Sequence of chain 1.A:
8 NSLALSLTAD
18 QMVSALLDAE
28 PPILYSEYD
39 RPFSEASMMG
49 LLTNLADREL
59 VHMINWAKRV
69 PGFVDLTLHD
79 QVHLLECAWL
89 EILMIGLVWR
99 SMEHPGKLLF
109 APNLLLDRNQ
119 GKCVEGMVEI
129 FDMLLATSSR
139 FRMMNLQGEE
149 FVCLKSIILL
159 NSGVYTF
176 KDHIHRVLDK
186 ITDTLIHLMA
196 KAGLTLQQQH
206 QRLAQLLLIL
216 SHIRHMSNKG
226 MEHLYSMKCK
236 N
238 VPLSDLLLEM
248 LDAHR

Binding-site contacts:
Ligand atom CAW contacts residue MET47 of chain 1.A at 3.6 Å (hydrophobic).
Ligand atom CAS contacts residue HIS228 of chain 1.A at 2.8 Å.
Ligand atom CAU contacts residue PHE108 of chain 1.A at 3.8 Å (hydrophobic).
Ligand atom OBE contacts residue THR51 of chain 1.A at 3.1 Å.
Ligand atom CAO contacts residue ALA54 of chain 1.A at 4.0 Å (hydrophobic).
Ligand atom OBD contacts residue PHE108 of chain 1.A at 3.9 Å.
Ligand atom CAE contacts residue LEU229 of chain 1.A at 4.0 Å (hydrophobic).
Ligand atom OAY contacts residue MET125 of chain 1.A at 3.1 Å.
Ligand atom CAT contacts residue LEU229 of chain 1.A at 3.9 Å (hydrophobic).
Ligand atom CAM contacts residue LEU229 of chain 1.A at 3.7 Å (hydrophobic).
Ligand atom CAJ contacts residue PHE129 of chain 1.A at 3.9 Å (hydrophobic).
Ligand atom CAU contacts residue MET125 of chain 1.A at 3.5 Å (hydrophobic).
Ligand atom CAW contacts residue LEU229 of chain 1.A at 3.7 Å (hydrophobic).
Ligand atom CAC contacts residue MET92 of chain 1.A at 3.9 Å (hydrophobic).
Ligand atom CAS contacts residue MET47 of chain 1.A at 3.3 Å (hydrophobic).
Ligand atom CAF contacts residue PHE108 of chain 1.A at 4.0 Å (hydrophobic).
Ligand atom OAZ contacts residue GLU57 of chain 1.A at 2.4 Å (salt-bridge).
Ligand atom CAG contacts residue GLY225 of chain 1.A at 2.9 Å.
Ligand atom OAZ contacts residue ARG98 of chain 1.A at 3.6 Å.
Ligand atom CAP contacts residue LEU229 of chain 1.A at 3.7 Å (hydrophobic).
Ligand atom OAZ contacts residue LEU53 of chain 1.A at 3.9 Å.
Ligand atom CAM contacts residue MET47 of chain 1.A at 3.5 Å (hydrophobic).
Ligand atom OBC contacts residue LEU88 of chain 1.A at 3.6 Å.
Ligand atom CAV contacts residue GLU57 of chain 1.A at 3.5 Å.
Ligand atom OBB contacts residue HIS228 of chain 1.A at 2.8 Å (h-bond).
Ligand atom CAU contacts residue LEU106 of chain 1.A at 3.7 Å (hydrophobic).
Ligand atom OBA contacts residue PHE108 of chain 1.A at 3.2 Å.
Ligand atom CAG contacts residue LEU229 of chain 1.A at 3.3 Å (hydrophobic).
Ligand atom CAN contacts residue LEU91 of chain 1.A at 3.8 Å (hydrophobic).
Ligand atom CAX contacts residue ALA54 of chain 1.A at 4.0 Å (hydrophobic).
Ligand atom OBC contacts residue MET92 of chain 1.A at 3.7 Å.
Ligand atom OBE contacts residue LEU244 of chain 1.A at 3.6 Å.
Ligand atom OBD contacts residue LEU50 of chain 1.A at 3.3 Å.
Ligand atom CAJ contacts residue LEU132 of chain 1.A at 3.7 Å (hydrophobic).
Ligand atom CAU contacts residue PHE129 of chain 1.A at 3.4 Å (hydrophobic).
Ligand atom CAS contacts residue LEU229 of chain 1.A at 3.5 Å (hydrophobic).
Ligand atom CAG contacts residue HIS228 of chain 1.A at 3.5 Å.
Ligand atom CAM contacts residue LEU50 of chain 1.A at 4.0 Å (hydrophobic).
Ligand atom CAR contacts residue PHE108 of chain 1.A at 3.9 Å (hydrophobic).
Ligand atom OBA contacts residue MET125 of chain 1.A at 3.6 Å.

The protein below binds the small molecule below.
Small molecule (SMILES): CCOC(=O)[C@@H]1[C@H](C(=O)OCC)[C@H]2O[C@@H]1C(c1ccc(O)cc1)=C2c1ccc(O)cc1